Binding-site contacts:
Ligand atom C8 contacts residue LEU16 of chain 2.B at 4.3 Å (hydrophobic).
Ligand atom C1 contacts residue PRO14 of chain 2.B at 3.8 Å (hydrophobic).
Ligand atom C2 contacts residue ASN215 of chain 2.B at 2.5 Å.
Ligand atom C7 contacts residue ARG15 of chain 2.B at 4.3 Å.
Ligand atom C6 contacts residue LYS350 of chain 2.B at 4.2 Å.
Ligand atom O6 contacts residue LYS350 of chain 2.B at 3.8 Å.
Ligand atom C1 contacts residue ASN215 of chain 2.B at 1.4 Å.
Ligand atom O6 contacts residue LEU16 of chain 2.B at 2.9 Å.
Ligand atom O3 contacts residue ARG15 of chain 2.B at 4.0 Å.
Ligand atom C5 contacts residue ASN215 of chain 2.B at 3.6 Å.
Ligand atom O5 contacts residue ASN215 of chain 2.B at 2.3 Å (h-bond).
Ligand atom C7 contacts residue ASN215 of chain 2.B at 3.6 Å.
Ligand atom N2 contacts residue ASN215 of chain 2.B at 3.1 Å (h-bond).
Ligand atom C8 contacts residue ARG287 of chain 2.B at 3.2 Å.
Ligand atom C2 contacts residue PRO14 of chain 2.B at 3.6 Å (hydrophobic).
Ligand atom O3 contacts residue PRO14 of chain 2.B at 4.4 Å.
Ligand atom C6 contacts residue LEU16 of chain 2.B at 3.4 Å (hydrophobic).
Ligand atom C3 contacts residue ARG15 of chain 2.B at 4.3 Å.
Ligand atom C8 contacts residue PRO14 of chain 2.B at 3.5 Å (hydrophobic).
Ligand atom C8 contacts residue ASN215 of chain 2.B at 4.4 Å.
Ligand atom O7 contacts residue ASN215 of chain 2.B at 3.8 Å.
Ligand atom C8 contacts residue SER214 of chain 2.B at 4.1 Å.
Ligand atom C3 contacts residue ASN215 of chain 2.B at 3.9 Å.
Ligand atom C7 contacts residue LEU16 of chain 2.B at 4.2 Å (hydrophobic).
Ligand atom N2 contacts residue ARG15 of chain 2.B at 3.9 Å.
Ligand atom O7 contacts residue LEU16 of chain 2.B at 4.1 Å.
Ligand atom N2 contacts residue PRO14 of chain 2.B at 2.8 Å (h-bond).
Ligand atom N2 contacts residue LEU16 of chain 2.B at 4.4 Å.
Ligand atom O7 contacts residue SER214 of chain 2.B at 4.4 Å.
Ligand atom C8 contacts residue ARG15 of chain 2.B at 3.7 Å.
Ligand atom O3 contacts residue LEU16 of chain 2.B at 3.7 Å.
Ligand atom C7 contacts residue PRO14 of chain 2.B at 3.6 Å (hydrophobic).
Ligand atom C4 contacts residue ASN215 of chain 2.B at 4.2 Å.
Ligand atom C3 contacts residue PRO14 of chain 2.B at 3.9 Å (hydrophobic).

Sequence of chain 2.B:
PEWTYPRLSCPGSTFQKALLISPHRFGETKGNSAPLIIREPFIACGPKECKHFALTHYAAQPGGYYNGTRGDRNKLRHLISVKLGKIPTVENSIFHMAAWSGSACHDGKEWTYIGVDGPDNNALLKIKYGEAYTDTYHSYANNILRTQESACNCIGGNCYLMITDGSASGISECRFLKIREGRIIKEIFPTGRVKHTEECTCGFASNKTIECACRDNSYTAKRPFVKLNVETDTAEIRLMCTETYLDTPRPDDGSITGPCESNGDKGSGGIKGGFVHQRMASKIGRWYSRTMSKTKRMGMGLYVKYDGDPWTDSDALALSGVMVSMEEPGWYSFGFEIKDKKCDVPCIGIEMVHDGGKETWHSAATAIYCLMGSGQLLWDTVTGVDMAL

This small molecule binds to this protein.
Small molecule (SMILES): CC(=O)N[C@H]1[C@H](O[C@H]2[C@H](O)[C@@H](NC(C)=O)CO[C@@H]2CO)O[C@H](CO)[C@@H](O[C@@H]2O[C@H](CO[C@H]3O[C@H](CO[C@H]4O[C@H](CO)[C@@H](O)[C@H](O)[C@@H]4O)[C@@H](O)[C@H](O[C@H]4O[C@H](CO)[C@@H](O)[C@H](O)[C@@H]4O)[C@@H]3O)[C@@H](O)[C@H](O)[C@@H]2O)[C@@H]1O